Binding-site contacts:
Ligand atom N16 contacts residue ILE14 of chain 1.B at 3.6 Å (h-bond).
Ligand atom N16 contacts residue CYS15 of chain 1.B at 4.0 Å.
Ligand atom N15 contacts residue ASP54 of chain 1.B at 2.8 Å (salt-bridge).
Ligand atom N11 contacts residue PHE58 of chain 1.B at 3.8 Å.
Ligand atom C2 contacts residue ASN108 of chain 1.B at 3.5 Å.
Ligand atom C1 contacts residue ASN108 of chain 1.B at 3.9 Å.
Ligand atom C6 contacts residue PHE58 of chain 1.B at 3.7 Å (hydrophobic).
Ligand atom O7 contacts residue ILE112 of chain 1.B at 3.3 Å.
Ligand atom N17 contacts residue ALA16 of chain 1.B at 3.8 Å.
Ligand atom C4 contacts residue NDP1 of chain 1.H at 4.1 Å.
Ligand atom C14 contacts residue ASP54 of chain 1.B at 3.4 Å.
Ligand atom C8 contacts residue LEU119 of chain 1.B at 3.5 Å (hydrophobic).
Ligand atom C14 contacts residue ALA16 of chain 1.B at 3.7 Å (hydrophobic).
Ligand atom C8 contacts residue ILE112 of chain 1.B at 3.7 Å (hydrophobic).
Ligand atom N13 contacts residue NDP1 of chain 1.H at 3.3 Å (h-bond).
Ligand atom N13 contacts residue CYS15 of chain 1.B at 3.8 Å.
Ligand atom N13 contacts residue PHE58 of chain 1.B at 3.6 Å.
Ligand atom C10 contacts residue NDP1 of chain 1.H at 3.0 Å.
Ligand atom N11 contacts residue NDP1 of chain 1.H at 3.9 Å.
Ligand atom C10 contacts residue LEU46 of chain 1.B at 3.3 Å (hydrophobic).
Ligand atom O9 contacts residue NDP1 of chain 1.H at 3.7 Å.
Ligand atom N13 contacts residue ALA16 of chain 1.B at 4.0 Å.
Ligand atom N15 contacts residue ALA16 of chain 1.B at 4.0 Å.
Ligand atom C8 contacts residue ASN108 of chain 1.B at 4.1 Å.
Ligand atom C8 contacts residue LEU164 of chain 1.B at 3.4 Å (hydrophobic).
Ligand atom N17 contacts residue ASP54 of chain 1.B at 3.1 Å (salt-bridge).
Ligand atom C12 contacts residue PHE58 of chain 1.B at 3.7 Å (hydrophobic).
Ligand atom C3 contacts residue ASN108 of chain 1.B at 3.8 Å.
Ligand atom O7 contacts residue ASN108 of chain 1.B at 3.5 Å (h-bond).
Ligand atom C12 contacts residue NDP1 of chain 1.H at 3.1 Å.
Ligand atom C8 contacts residue MET104 of chain 1.B at 3.8 Å (hydrophobic).
Ligand atom C2 contacts residue ILE112 of chain 1.B at 4.1 Å (hydrophobic).
Ligand atom N16 contacts residue NDP1 of chain 1.H at 2.9 Å (h-bond).
Ligand atom C14 contacts residue PHE58 of chain 1.B at 3.6 Å (hydrophobic).
Ligand atom O9 contacts residue ASN108 of chain 1.B at 3.8 Å.
Ligand atom O9 contacts residue SER111 of chain 1.B at 3.9 Å.
Ligand atom N17 contacts residue PHE58 of chain 1.B at 3.7 Å.
Ligand atom N16 contacts residue PHE58 of chain 1.B at 4.0 Å.
Ligand atom N17 contacts residue CYS15 of chain 1.B at 3.8 Å.
Ligand atom N16 contacts residue TYR170 of chain 1.B at 3.7 Å.

Sequence of chain 1.B:
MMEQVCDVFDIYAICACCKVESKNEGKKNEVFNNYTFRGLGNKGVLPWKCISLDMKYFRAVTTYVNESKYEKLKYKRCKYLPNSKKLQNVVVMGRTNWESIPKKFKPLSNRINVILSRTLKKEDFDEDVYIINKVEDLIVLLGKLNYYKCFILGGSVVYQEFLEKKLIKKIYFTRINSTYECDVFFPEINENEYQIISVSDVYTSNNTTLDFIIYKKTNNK

This protein binds this small molecule.
Small molecule (SMILES): [H]/N=C(\N)N/C(=N/[H])Nc1cc(OC)cc(OC)c1